A small-molecule ligand and the protein it binds are described below.
Small molecule (SMILES): CCCCNC(=O)[C@H](C)CC(O)[C@@H](N)C[C@H](C)COC(=O)c1cn(Cc2ccccc2)c2ccccc12

Binding-site contacts:
Ligand atom C1 contacts residue SER230 of chain 1.B at 3.3 Å.
Ligand atom C12 contacts residue ALA122 of chain 1.B at 3.5 Å (hydrophobic).
Ligand atom C22 contacts residue TYR83 of chain 1.B at 3.4 Å (hydrophobic).
Ligand atom C16 contacts residue GLY228 of chain 1.B at 3.5 Å.
Ligand atom C36 contacts residue SER41 of chain 1.B at 3.5 Å.
Ligand atom C1 contacts residue THR18 of chain 1.B at 3.1 Å.
Ligand atom N33 contacts residue GLY40 of chain 1.B at 2.9 Å (h-bond).
Ligand atom C21 contacts residue TYR83 of chain 1.B at 3.6 Å (hydrophobic).
Ligand atom C30 contacts residue SER84 of chain 1.B at 3.4 Å.
Ligand atom C37 contacts residue ARG82 of chain 1.B at 3.3 Å.
Ligand atom C30 contacts residue ILE305 of chain 1.B at 3.6 Å (hydrophobic).
Ligand atom C1 contacts residue ALA229 of chain 1.B at 3.5 Å (hydrophobic).
Ligand atom C34 contacts residue GLN135 of chain 1.B at 3.6 Å.
Ligand atom C37 contacts residue ILE137 of chain 1.B at 3.6 Å (hydrophobic).
Ligand atom C6 contacts residue THR18 of chain 1.B at 3.5 Å.
Ligand atom C29 contacts residue GLY40 of chain 1.B at 3.3 Å.
Ligand atom O27 contacts residue SER41 of chain 1.B at 3.6 Å.
Ligand atom C28 contacts residue SER84 of chain 1.B at 3.3 Å.
Ligand atom C11 contacts residue ALA122 of chain 1.B at 3.6 Å (hydrophobic).
Ligand atom N25 contacts residue ASP38 of chain 1.B at 3.0 Å (salt-bridge).
Ligand atom N25 contacts residue GLY228 of chain 1.B at 3.3 Å (h-bond).
Ligand atom C3 contacts residue TYR20 of chain 1.B at 3.3 Å (hydrophobic).
Ligand atom C4 contacts residue TYR20 of chain 1.B at 3.4 Å (hydrophobic).
Ligand atom C2 contacts residue THR227 of chain 1.B at 3.6 Å.
Ligand atom C20 contacts residue THR85 of chain 1.B at 3.2 Å.
Ligand atom C3 contacts residue THR227 of chain 1.B at 3.6 Å.
Ligand atom O32 contacts residue TYR83 of chain 1.B at 3.3 Å.
Ligand atom N25 contacts residue ASP226 of chain 1.B at 3.0 Å (salt-bridge).
Ligand atom C31 contacts residue GLY40 of chain 1.B at 3.3 Å.
Ligand atom C11 contacts residue LEU121 of chain 1.B at 3.5 Å (hydrophobic).
Ligand atom C12 contacts residue PRO118 of chain 1.B at 3.6 Å (hydrophobic).
Ligand atom C36 contacts residue ARG82 of chain 1.B at 3.6 Å.
Ligand atom O27 contacts residue GLY40 of chain 1.B at 2.7 Å (h-bond).
Ligand atom O18 contacts residue THR85 of chain 1.B at 3.1 Å (h-bond).
Ligand atom C7 contacts residue SER230 of chain 1.B at 3.3 Å.
Ligand atom C7 contacts residue THR18 of chain 1.B at 3.6 Å.
Ligand atom C4 contacts residue VAL36 of chain 1.B at 3.2 Å (hydrophobic).
Ligand atom O27 contacts residue ASP38 of chain 1.B at 2.8 Å (salt-bridge).
Ligand atom O32 contacts residue SER84 of chain 1.B at 3.5 Å (h-bond).
Ligand atom C35 contacts residue ARG82 of chain 1.B at 3.2 Å.

Sequence of chain 1.B:
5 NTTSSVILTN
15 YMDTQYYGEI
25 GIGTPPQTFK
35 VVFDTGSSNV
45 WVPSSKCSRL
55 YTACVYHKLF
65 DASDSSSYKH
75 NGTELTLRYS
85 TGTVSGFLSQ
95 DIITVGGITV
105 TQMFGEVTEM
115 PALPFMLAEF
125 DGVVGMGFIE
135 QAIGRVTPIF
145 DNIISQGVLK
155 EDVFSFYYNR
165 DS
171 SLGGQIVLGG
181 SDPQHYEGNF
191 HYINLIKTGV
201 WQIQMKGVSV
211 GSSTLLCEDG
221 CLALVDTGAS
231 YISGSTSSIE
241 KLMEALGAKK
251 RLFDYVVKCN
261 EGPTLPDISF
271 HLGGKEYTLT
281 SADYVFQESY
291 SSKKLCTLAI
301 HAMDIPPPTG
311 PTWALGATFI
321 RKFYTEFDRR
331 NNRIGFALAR